Binding-site contacts:
Ligand atom OAC contacts residue VAL178 of chain 1.B at 3.1 Å (h-bond).
Ligand atom CAL contacts residue NDP1 of chain 1.H at 3.3 Å.
Ligand atom CAY contacts residue THR179 of chain 1.B at 3.4 Å.
Ligand atom CAO contacts residue PHE277 of chain 1.B at 3.8 Å (hydrophobic).
Ligand atom CAT contacts residue NDP1 of chain 1.H at 3.6 Å.
Ligand atom CAQ contacts residue PHE94 of chain 1.B at 3.4 Å (hydrophobic).
Ligand atom CAJ contacts residue NDP1 of chain 1.H at 3.5 Å.
Ligand atom OAA contacts residue PHE277 of chain 1.B at 3.7 Å.
Ligand atom OAD contacts residue NDP1 of chain 1.H at 3.5 Å (h-bond).
Ligand atom CAZ contacts residue ILE280 of chain 1.B at 3.7 Å (hydrophobic).
Ligand atom CAW contacts residue MET177 of chain 1.B at 3.8 Å (hydrophobic).
Ligand atom CAR contacts residue HIS276 of chain 1.B at 3.8 Å.
Ligand atom CAY contacts residue LEU46 of chain 1.A at 3.6 Å (hydrophobic).
Ligand atom OAA contacts residue PHE170 of chain 1.B at 3.2 Å.
Ligand atom CAX contacts residue MET125 of chain 1.B at 3.6 Å (hydrophobic).
Ligand atom CAQ contacts residue GLY273 of chain 1.B at 3.9 Å.
Ligand atom OAB contacts residue NDP1 of chain 1.H at 2.8 Å.
Ligand atom CAV contacts residue NDP1 of chain 1.H at 3.6 Å.
Ligand atom CAU contacts residue PHE94 of chain 1.B at 3.9 Å (hydrophobic).
Ligand atom OAC contacts residue MET177 of chain 1.B at 3.5 Å.
Ligand atom CAK contacts residue HIS276 of chain 1.B at 3.9 Å.
Ligand atom CAN contacts residue NDP1 of chain 1.H at 3.7 Å.
Ligand atom CAY contacts residue TYR169 of chain 1.B at 3.6 Å (hydrophobic).
Ligand atom CAP contacts residue NDP1 of chain 1.H at 3.4 Å.
Ligand atom OAE contacts residue MET177 of chain 1.B at 3.5 Å.
Ligand atom CAI contacts residue PHE94 of chain 1.B at 3.8 Å (hydrophobic).
Ligand atom OAF contacts residue MET125 of chain 1.B at 2.8 Å (h-bond).
Ligand atom CAT contacts residue MET125 of chain 1.B at 3.4 Å (hydrophobic).
Ligand atom CAZ contacts residue NDP1 of chain 1.H at 3.6 Å.
Ligand atom CAR contacts residue NDP1 of chain 1.H at 3.9 Å.
Ligand atom OAF contacts residue GLY124 of chain 1.B at 3.4 Å.
Ligand atom OAE contacts residue VAL178 of chain 1.B at 3.1 Å (h-bond).
Ligand atom CAY contacts residue ASN173 of chain 1.B at 3.2 Å.
Ligand atom CAY contacts residue GLN176 of chain 1.B at 3.6 Å.
Ligand atom CAU contacts residue GLY273 of chain 1.B at 3.8 Å.
Ligand atom OAD contacts residue GLY124 of chain 1.B at 3.7 Å.
Ligand atom OAC contacts residue LEU46 of chain 1.A at 3.5 Å.
Ligand atom CAM contacts residue PHE94 of chain 1.B at 3.6 Å (hydrophobic).
Ligand atom OAD contacts residue MET125 of chain 1.B at 3.2 Å (h-bond).
Ligand atom OAB contacts residue VAL92 of chain 1.B at 3.2 Å.

Sequence of chain 1.A:
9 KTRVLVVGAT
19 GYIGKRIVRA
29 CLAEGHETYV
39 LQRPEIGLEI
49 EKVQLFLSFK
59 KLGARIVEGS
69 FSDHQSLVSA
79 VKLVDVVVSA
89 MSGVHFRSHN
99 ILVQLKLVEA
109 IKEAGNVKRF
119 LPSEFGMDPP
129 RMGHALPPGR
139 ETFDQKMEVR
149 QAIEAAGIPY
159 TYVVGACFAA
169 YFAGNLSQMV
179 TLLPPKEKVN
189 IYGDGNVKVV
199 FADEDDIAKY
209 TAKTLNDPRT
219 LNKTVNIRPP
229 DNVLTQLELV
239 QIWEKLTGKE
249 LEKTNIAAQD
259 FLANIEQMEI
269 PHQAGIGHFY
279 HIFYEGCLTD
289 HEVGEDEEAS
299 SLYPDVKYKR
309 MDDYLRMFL

The protein below binds the small molecule below.
Small molecule (SMILES): COc1cc([C@H]2OC[C@H]3[C@@H]2CO[C@@H]3c2ccc(O)c(OC)c2)ccc1O

Sequence of chain 1.B:
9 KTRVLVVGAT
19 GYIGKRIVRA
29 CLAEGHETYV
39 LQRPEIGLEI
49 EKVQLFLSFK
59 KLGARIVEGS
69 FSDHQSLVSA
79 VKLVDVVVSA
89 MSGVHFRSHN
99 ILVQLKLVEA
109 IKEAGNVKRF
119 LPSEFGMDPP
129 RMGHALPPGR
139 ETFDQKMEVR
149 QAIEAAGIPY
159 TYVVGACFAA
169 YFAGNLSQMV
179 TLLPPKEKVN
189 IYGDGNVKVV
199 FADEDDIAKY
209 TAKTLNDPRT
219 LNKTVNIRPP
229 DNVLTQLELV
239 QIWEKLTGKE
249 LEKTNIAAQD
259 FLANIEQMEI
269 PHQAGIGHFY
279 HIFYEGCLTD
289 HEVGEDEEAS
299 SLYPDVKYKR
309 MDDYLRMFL